Sequence of chain 1.A:
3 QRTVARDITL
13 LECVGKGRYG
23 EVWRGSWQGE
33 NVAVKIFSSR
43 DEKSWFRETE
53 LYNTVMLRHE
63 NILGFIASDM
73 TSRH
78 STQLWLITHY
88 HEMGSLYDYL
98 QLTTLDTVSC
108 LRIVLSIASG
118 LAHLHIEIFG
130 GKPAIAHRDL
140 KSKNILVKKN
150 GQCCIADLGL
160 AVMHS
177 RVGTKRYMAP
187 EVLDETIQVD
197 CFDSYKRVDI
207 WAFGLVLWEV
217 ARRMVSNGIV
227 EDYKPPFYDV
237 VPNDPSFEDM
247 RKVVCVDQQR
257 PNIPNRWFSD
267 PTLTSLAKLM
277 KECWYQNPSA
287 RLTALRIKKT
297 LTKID

Binding-site contacts:
Ligand atom C09 contacts residue LEU145 of chain 1.A at 3.8 Å (hydrophobic).
Ligand atom C06 contacts residue LEU145 of chain 1.A at 3.7 Å (hydrophobic).
Ligand atom C32 contacts residue LEU83 of chain 1.A at 3.9 Å (hydrophobic).
Ligand atom C01 contacts residue ALA35 of chain 1.A at 3.6 Å (hydrophobic).
Ligand atom C13 contacts residue GLY91 of chain 1.A at 3.6 Å.
Ligand atom C23 contacts residue HIS88 of chain 1.A at 3.8 Å.
Ligand atom O31 contacts residue LYS37 of chain 1.A at 3.6 Å.
Ligand atom C10 contacts residue LEU145 of chain 1.A at 3.7 Å (hydrophobic).
Ligand atom C04 contacts residue ALA35 of chain 1.A at 3.8 Å (hydrophobic).
Ligand atom C21 contacts residue GLU89 of chain 1.A at 3.9 Å.
Ligand atom C25 contacts residue VAL24 of chain 1.A at 3.8 Å (hydrophobic).
Ligand atom C22 contacts residue TYR87 of chain 1.A at 3.5 Å (hydrophobic).
Ligand atom C29 contacts residue LYS142 of chain 1.A at 3.4 Å.
Ligand atom C04 contacts residue THR85 of chain 1.A at 3.9 Å.
Ligand atom C11 contacts residue VAL16 of chain 1.A at 3.8 Å (hydrophobic).
Ligand atom C29 contacts residue ALA155 of chain 1.A at 3.8 Å (hydrophobic).
Ligand atom C11 contacts residue GLY91 of chain 1.A at 3.9 Å.
Ligand atom C07 contacts residue ALA35 of chain 1.A at 3.7 Å (hydrophobic).
Ligand atom C24 contacts residue LEU145 of chain 1.A at 3.7 Å (hydrophobic).
Ligand atom C01 contacts residue LEU83 of chain 1.A at 3.5 Å (hydrophobic).
Ligand atom C32 contacts residue ASP156 of chain 1.A at 3.7 Å.
Ligand atom C23 contacts residue TYR87 of chain 1.A at 3.4 Å (hydrophobic).
Ligand atom C01 contacts residue THR85 of chain 1.A at 3.4 Å.
Ligand atom C04 contacts residue VAL24 of chain 1.A at 3.8 Å (hydrophobic).
Ligand atom C01 contacts residue LYS37 of chain 1.A at 3.5 Å.
Ligand atom C23 contacts residue VAL16 of chain 1.A at 3.8 Å (hydrophobic).
Ligand atom C09 contacts residue HIS88 of chain 1.A at 3.1 Å.
Ligand atom C26 contacts residue LEU145 of chain 1.A at 3.9 Å (hydrophobic).
Ligand atom C22 contacts residue VAL16 of chain 1.A at 3.7 Å (hydrophobic).
Ligand atom C16 contacts residue VAL16 of chain 1.A at 3.9 Å (hydrophobic).
Ligand atom N08 contacts residue LEU145 of chain 1.A at 3.9 Å.
Ligand atom O02 contacts residue LYS37 of chain 1.A at 3.5 Å.
Ligand atom C09 contacts residue TYR87 of chain 1.A at 3.8 Å (hydrophobic).
Ligand atom N08 contacts residue HIS88 of chain 1.A at 3.0 Å (h-bond).
Ligand atom C14 contacts residue VAL16 of chain 1.A at 3.9 Å (hydrophobic).
Ligand atom O28 contacts residue ALA155 of chain 1.A at 3.7 Å.
Ligand atom N08 contacts residue TYR87 of chain 1.A at 3.8 Å.
Ligand atom C07 contacts residue LEU145 of chain 1.A at 3.5 Å (hydrophobic).
Ligand atom C29 contacts residue ASN143 of chain 1.A at 3.5 Å.
Ligand atom C12 contacts residue GLY91 of chain 1.A at 3.6 Å.

This small molecule binds to this protein.
Small molecule (SMILES): COc1cc(-c2cncc(-c3ccc(C4CCN(C)CC4)cc3)c2C)cc(OC)c1OC